This protein binds this small molecule.
Small molecule (SMILES): CC(=O)N[C@@H]1[C@@H](O)[C@H](O)[C@@H](CO)O[C@H]1O

Binding-site contacts:
Ligand atom N2 contacts residue ASN204 of chain 1.C at 2.9 Å (h-bond).
Ligand atom C7 contacts residue ASN204 of chain 1.C at 3.4 Å.
Ligand atom O6 contacts residue PRO208 of chain 1.C at 4.5 Å.
Ligand atom C4 contacts residue ASN204 of chain 1.C at 4.2 Å.
Ligand atom O5 contacts residue ASN204 of chain 1.C at 2.4 Å (h-bond).
Ligand atom C2 contacts residue ASN204 of chain 1.C at 2.5 Å.
Ligand atom O7 contacts residue SER244 of chain 1.C at 3.3 Å (h-bond).
Ligand atom C5 contacts residue THR206 of chain 1.C at 4.1 Å.
Ligand atom C8 contacts residue ASN204 of chain 1.C at 3.5 Å.
Ligand atom O6 contacts residue GLY207 of chain 1.C at 4.5 Å.
Ligand atom C1 contacts residue THR206 of chain 1.C at 3.9 Å.
Ligand atom C5 contacts residue ASN204 of chain 1.C at 3.7 Å.
Ligand atom C8 contacts residue HIS321 of chain 1.C at 3.6 Å.
Ligand atom O6 contacts residue ASN204 of chain 1.C at 4.4 Å.
Ligand atom O5 contacts residue THR206 of chain 1.C at 3.9 Å.
Ligand atom C7 contacts residue SER244 of chain 1.C at 4.3 Å.
Ligand atom C1 contacts residue ASN204 of chain 1.C at 1.4 Å.
Ligand atom O7 contacts residue ILE247 of chain 1.C at 4.2 Å.
Ligand atom O7 contacts residue ASN204 of chain 1.C at 4.3 Å.
Ligand atom C3 contacts residue ASN204 of chain 1.C at 3.8 Å.
Ligand atom O6 contacts residue THR206 of chain 1.C at 4.0 Å.

Sequence of chain 1.C:
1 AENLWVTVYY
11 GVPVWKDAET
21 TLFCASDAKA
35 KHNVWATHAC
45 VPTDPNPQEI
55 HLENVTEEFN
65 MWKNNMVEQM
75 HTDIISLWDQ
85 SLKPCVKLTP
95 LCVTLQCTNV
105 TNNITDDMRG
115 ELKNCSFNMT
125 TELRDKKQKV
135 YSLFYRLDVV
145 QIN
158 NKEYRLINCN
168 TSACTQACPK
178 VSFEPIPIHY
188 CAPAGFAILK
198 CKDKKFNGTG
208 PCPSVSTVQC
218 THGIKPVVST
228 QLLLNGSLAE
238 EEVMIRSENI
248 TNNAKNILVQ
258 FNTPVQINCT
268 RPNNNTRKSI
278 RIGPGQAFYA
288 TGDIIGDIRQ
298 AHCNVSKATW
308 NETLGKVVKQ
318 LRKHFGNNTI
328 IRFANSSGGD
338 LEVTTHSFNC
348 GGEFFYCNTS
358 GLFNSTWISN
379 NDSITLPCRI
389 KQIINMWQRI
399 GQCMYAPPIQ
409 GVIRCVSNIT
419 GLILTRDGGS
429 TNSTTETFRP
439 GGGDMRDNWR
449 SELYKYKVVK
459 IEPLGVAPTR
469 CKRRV